Sequence of chain 1.A:
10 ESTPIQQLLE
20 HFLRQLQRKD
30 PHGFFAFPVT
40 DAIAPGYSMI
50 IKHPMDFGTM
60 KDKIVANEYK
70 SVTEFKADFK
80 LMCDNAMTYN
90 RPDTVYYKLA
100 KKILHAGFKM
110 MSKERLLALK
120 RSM

The small molecule below binds the protein below.
Small molecule (SMILES): Cc1nnc2c3ccccc3c(-c3ccc(N4CCOCC4)c(NS(=O)(=O)c4ccccc4Cl)c3)nn12

Binding-site contacts:
Ligand atom CAB contacts residue TYR95 of chain 1.A at 3.7 Å (hydrophobic).
Ligand atom CAP contacts residue PHE33 of chain 1.A at 3.5 Å (hydrophobic).
Ligand atom NAI contacts residue TYR95 of chain 1.A at 3.7 Å.
Ligand atom CAW contacts residue HIS31 of chain 1.A at 3.4 Å.
Ligand atom CAA contacts residue TYR95 of chain 1.A at 3.6 Å (hydrophobic).
Ligand atom CAN contacts residue PHE33 of chain 1.A at 3.4 Å (hydrophobic).
Ligand atom CAP contacts residue ILE42 of chain 1.A at 3.9 Å (hydrophobic).
Ligand atom CAK contacts residue VAL38 of chain 1.A at 3.8 Å (hydrophobic).
Ligand atom CAC contacts residue ILE42 of chain 1.A at 3.3 Å (hydrophobic).
Ligand atom CAT contacts residue TYR95 of chain 1.A at 3.7 Å (hydrophobic).
Ligand atom CAS contacts residue PHE33 of chain 1.A at 3.5 Å (hydrophobic).
Ligand atom CAN contacts residue PHE34 of chain 1.A at 3.5 Å (hydrophobic).
Ligand atom CAD contacts residue TYR95 of chain 1.A at 3.4 Å (hydrophobic).
Ligand atom CAX contacts residue HIS31 of chain 1.A at 3.5 Å.
Ligand atom CBF contacts residue TYR95 of chain 1.A at 3.9 Å (hydrophobic).
Ligand atom NAM contacts residue TYR95 of chain 1.A at 3.8 Å.
Ligand atom CBH contacts residue ILE42 of chain 1.A at 3.6 Å (hydrophobic).
Ligand atom CAO contacts residue ILE42 of chain 1.A at 3.8 Å (hydrophobic).
Ligand atom CAB contacts residue ILE42 of chain 1.A at 3.6 Å (hydrophobic).
Ligand atom CAF contacts residue ASN89 of chain 1.A at 3.4 Å.
Ligand atom NAH contacts residue PHE33 of chain 1.A at 3.6 Å.
Ligand atom NAH contacts residue TYR95 of chain 1.A at 3.8 Å.
Ligand atom CAN contacts residue VAL38 of chain 1.A at 3.8 Å (hydrophobic).
Ligand atom NAL contacts residue ASN89 of chain 1.A at 3.5 Å (h-bond).
Ligand atom NAM contacts residue ASN89 of chain 1.A at 2.9 Å (h-bond).
Ligand atom NAI contacts residue VAL38 of chain 1.A at 3.9 Å.
Ligand atom CAO contacts residue PHE33 of chain 1.A at 3.9 Å (hydrophobic).
Ligand atom OBC contacts residue PHE33 of chain 1.A at 3.7 Å.
Ligand atom CAT contacts residue PHE33 of chain 1.A at 3.4 Å (hydrophobic).
Ligand atom CAW contacts residue GLY32 of chain 1.A at 3.9 Å.
Ligand atom CAF contacts residue TYR95 of chain 1.A at 3.5 Å (hydrophobic).
Ligand atom CBG contacts residue ILE42 of chain 1.A at 3.7 Å (hydrophobic).
Ligand atom CAJ contacts residue TYR95 of chain 1.A at 3.6 Å (hydrophobic).
Ligand atom NAL contacts residue ALA85 of chain 1.A at 3.8 Å.
Ligand atom NAU contacts residue PHE33 of chain 1.A at 3.8 Å.
Ligand atom CAG contacts residue TYR95 of chain 1.A at 3.5 Å (hydrophobic).
Ligand atom OBC contacts residue TYR95 of chain 1.A at 3.0 Å (h-bond).
Ligand atom CAC contacts residue TYR95 of chain 1.A at 3.4 Å (hydrophobic).
Ligand atom CAD contacts residue ILE42 of chain 1.A at 3.8 Å (hydrophobic).
Ligand atom CAE contacts residue TYR95 of chain 1.A at 3.6 Å (hydrophobic).